Sequence of chain 1.C:
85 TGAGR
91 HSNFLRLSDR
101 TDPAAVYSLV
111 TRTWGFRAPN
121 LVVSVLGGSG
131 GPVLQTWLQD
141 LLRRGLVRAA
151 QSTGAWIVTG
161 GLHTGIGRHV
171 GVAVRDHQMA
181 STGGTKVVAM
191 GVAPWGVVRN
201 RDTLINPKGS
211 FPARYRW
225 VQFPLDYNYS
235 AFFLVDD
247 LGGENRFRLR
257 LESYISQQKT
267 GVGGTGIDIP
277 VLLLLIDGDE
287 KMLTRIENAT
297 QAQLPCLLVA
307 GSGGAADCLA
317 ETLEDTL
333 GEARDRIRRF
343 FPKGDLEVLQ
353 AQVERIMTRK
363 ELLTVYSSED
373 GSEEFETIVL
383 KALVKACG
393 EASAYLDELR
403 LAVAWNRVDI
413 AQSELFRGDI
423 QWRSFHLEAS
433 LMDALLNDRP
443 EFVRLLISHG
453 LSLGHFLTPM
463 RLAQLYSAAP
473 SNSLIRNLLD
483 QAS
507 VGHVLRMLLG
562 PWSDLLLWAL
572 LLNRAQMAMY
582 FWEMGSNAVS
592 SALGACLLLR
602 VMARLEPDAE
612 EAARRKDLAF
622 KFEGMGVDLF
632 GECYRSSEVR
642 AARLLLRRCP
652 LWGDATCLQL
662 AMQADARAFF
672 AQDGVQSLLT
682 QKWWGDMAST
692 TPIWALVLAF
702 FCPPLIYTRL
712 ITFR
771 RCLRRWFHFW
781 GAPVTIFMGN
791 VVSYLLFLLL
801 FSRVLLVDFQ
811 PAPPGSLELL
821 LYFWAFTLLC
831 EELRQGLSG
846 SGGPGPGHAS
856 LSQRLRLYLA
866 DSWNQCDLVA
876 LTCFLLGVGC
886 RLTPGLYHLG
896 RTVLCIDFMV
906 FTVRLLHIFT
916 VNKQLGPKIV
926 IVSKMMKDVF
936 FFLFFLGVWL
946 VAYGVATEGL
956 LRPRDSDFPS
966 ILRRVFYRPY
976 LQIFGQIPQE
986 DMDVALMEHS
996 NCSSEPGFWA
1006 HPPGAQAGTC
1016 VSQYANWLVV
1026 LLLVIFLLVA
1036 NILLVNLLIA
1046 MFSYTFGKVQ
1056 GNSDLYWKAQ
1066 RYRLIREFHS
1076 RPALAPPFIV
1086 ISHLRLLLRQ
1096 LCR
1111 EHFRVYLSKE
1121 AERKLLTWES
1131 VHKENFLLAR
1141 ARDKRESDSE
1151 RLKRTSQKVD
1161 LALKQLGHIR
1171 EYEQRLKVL

Binding-site contacts:
Ligand atom CAT contacts residue VAL1025 of chain 1.D at 4.0 Å (hydrophobic).
Ligand atom CAR contacts residue ARG968 of chain 1.C at 3.7 Å.
Ligand atom CAU contacts residue VAL1025 of chain 1.D at 4.3 Å (hydrophobic).
Ligand atom CAA contacts residue LEU938 of chain 1.C at 4.0 Å (hydrophobic).
Ligand atom CAC contacts residue VAL1029 of chain 1.D at 3.7 Å (hydrophobic).
Ligand atom CAD contacts residue ARG968 of chain 1.C at 3.9 Å.
Ligand atom CAV contacts residue PRO964 of chain 1.C at 3.3 Å (hydrophobic).
Ligand atom CAA contacts residue LEU941 of chain 1.C at 3.8 Å (hydrophobic).
Ligand atom CAS contacts residue VAL1025 of chain 1.D at 3.6 Å (hydrophobic).
Ligand atom OAF contacts residue PRO964 of chain 1.C at 3.7 Å.
Ligand atom CAR contacts residue TRP1022 of chain 1.D at 4.2 Å (hydrophobic).
Ligand atom CAD contacts residue VAL1025 of chain 1.D at 3.8 Å (hydrophobic).
Ligand atom CAO contacts residue PHE971 of chain 1.C at 4.3 Å (hydrophobic).
Ligand atom CAE contacts residue TYR972 of chain 1.C at 3.6 Å (hydrophobic).
Ligand atom CAJ contacts residue LEU945 of chain 1.C at 3.9 Å (hydrophobic).
Ligand atom CAN contacts residue LEU945 of chain 1.C at 4.2 Å (hydrophobic).
Ligand atom CAU contacts residue TYR972 of chain 1.C at 4.2 Å (hydrophobic).
Ligand atom CBA contacts residue LEU938 of chain 1.C at 4.0 Å (hydrophobic).
Ligand atom CBA contacts residue Y011 of chain 1.P at 3.9 Å.
Ligand atom CAN contacts residue Y011 of chain 1.P at 4.0 Å.
Ligand atom CAA contacts residue LEU945 of chain 1.C at 3.9 Å (hydrophobic).
Ligand atom CAV contacts residue ARG968 of chain 1.C at 4.2 Å.
Ligand atom OAH contacts residue TRP1022 of chain 1.D at 3.8 Å.
Ligand atom CAZ contacts residue PRO964 of chain 1.C at 3.9 Å (hydrophobic).
Ligand atom CAE contacts residue LEU967 of chain 1.C at 3.7 Å (hydrophobic).
Ligand atom CAY contacts residue PRO964 of chain 1.C at 4.2 Å (hydrophobic).
Ligand atom CAB contacts residue Y011 of chain 1.P at 3.7 Å.
Ligand atom CAT contacts residue TRP1022 of chain 1.D at 3.8 Å (hydrophobic).
Ligand atom CAI contacts residue PRO964 of chain 1.C at 3.9 Å (hydrophobic).
Ligand atom CBB contacts residue PHE971 of chain 1.C at 3.8 Å (hydrophobic).
Ligand atom CAD contacts residue TYR972 of chain 1.C at 4.1 Å (hydrophobic).
Ligand atom CAB contacts residue LEU938 of chain 1.C at 3.8 Å (hydrophobic).
Ligand atom CAS contacts residue LEU1026 of chain 1.D at 4.1 Å (hydrophobic).
Ligand atom CAS contacts residue TRP1022 of chain 1.D at 4.2 Å (hydrophobic).
Ligand atom CAA contacts residue GLY942 of chain 1.C at 3.7 Å.
Ligand atom OAW contacts residue ARG968 of chain 1.C at 3.4 Å (salt-bridge).
Ligand atom CAE contacts residue PHE971 of chain 1.C at 3.6 Å (hydrophobic).
Ligand atom CAB contacts residue TYR975 of chain 1.C at 3.6 Å (hydrophobic).
Ligand atom OAG contacts residue PRO964 of chain 1.C at 3.5 Å.
Ligand atom CBC contacts residue ARG968 of chain 1.C at 4.0 Å.

This small molecule binds to this protein.
Small molecule (SMILES): CC(C)CCC[C@@H](C)[C@H]1CC[C@H]2[C@@H]3CC=C4C[C@@H](OC(=O)CCC(=O)O)CC[C@]4(C)[C@H]3CC[C@]12C

Sequence of chain 1.D:
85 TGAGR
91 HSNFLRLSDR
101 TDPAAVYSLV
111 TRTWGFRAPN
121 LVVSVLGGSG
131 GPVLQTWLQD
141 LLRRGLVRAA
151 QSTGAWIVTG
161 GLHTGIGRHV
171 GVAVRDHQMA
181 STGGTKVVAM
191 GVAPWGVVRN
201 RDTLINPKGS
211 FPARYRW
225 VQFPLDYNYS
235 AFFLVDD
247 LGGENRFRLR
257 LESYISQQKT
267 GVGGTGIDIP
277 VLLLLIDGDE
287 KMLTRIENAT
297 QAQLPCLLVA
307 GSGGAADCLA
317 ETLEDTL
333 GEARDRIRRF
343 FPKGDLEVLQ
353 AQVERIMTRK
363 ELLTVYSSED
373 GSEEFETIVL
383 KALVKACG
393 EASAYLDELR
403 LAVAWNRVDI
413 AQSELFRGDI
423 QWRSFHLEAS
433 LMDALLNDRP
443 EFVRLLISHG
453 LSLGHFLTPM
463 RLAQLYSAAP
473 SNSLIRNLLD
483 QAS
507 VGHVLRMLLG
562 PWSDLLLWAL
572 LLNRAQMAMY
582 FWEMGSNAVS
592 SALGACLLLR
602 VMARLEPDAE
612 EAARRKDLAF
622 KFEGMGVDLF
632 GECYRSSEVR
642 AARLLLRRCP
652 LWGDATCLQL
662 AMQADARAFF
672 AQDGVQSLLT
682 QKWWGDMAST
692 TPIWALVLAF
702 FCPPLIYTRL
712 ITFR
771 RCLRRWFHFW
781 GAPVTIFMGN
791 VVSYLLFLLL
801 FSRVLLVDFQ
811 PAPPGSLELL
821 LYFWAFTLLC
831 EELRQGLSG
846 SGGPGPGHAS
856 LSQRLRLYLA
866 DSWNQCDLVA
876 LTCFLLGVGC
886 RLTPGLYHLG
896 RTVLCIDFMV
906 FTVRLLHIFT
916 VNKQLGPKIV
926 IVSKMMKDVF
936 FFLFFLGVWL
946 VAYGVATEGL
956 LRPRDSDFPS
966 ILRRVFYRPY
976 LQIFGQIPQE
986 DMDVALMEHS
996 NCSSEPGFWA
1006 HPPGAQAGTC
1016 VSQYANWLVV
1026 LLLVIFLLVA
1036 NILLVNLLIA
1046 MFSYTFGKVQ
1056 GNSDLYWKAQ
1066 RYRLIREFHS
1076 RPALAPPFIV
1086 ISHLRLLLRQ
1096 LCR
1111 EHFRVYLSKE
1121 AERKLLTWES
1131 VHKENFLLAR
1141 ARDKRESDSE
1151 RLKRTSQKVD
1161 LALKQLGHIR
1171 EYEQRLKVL